Sequence of chain 1.B:
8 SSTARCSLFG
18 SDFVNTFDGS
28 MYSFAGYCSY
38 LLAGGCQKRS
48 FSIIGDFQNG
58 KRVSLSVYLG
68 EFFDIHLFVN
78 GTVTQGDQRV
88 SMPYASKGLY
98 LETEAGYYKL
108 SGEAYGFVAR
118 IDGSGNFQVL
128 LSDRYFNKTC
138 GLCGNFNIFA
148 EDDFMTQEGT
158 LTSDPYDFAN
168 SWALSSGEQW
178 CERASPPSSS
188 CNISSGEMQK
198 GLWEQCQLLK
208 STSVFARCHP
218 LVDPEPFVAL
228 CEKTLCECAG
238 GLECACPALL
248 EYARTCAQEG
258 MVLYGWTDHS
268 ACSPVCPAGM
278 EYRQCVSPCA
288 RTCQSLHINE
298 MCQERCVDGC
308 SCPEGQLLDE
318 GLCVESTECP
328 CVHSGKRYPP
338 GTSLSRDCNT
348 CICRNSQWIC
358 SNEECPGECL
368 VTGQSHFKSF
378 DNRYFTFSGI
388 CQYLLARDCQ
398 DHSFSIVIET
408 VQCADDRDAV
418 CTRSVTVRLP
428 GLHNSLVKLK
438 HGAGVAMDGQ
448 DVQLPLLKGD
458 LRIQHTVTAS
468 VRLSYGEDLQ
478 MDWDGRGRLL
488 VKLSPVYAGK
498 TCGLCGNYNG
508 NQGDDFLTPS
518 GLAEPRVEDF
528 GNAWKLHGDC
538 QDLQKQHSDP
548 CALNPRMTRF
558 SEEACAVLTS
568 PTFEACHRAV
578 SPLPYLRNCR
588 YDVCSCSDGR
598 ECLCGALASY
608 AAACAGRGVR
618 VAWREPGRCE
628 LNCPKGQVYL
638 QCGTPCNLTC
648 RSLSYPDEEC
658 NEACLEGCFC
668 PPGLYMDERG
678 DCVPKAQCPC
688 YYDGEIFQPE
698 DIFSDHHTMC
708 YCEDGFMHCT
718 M

The small molecule below binds the protein below.
Small molecule (SMILES): CC(=O)N[C@@H]1[C@@H](O)[C@H](O)[C@@H](CO)O[C@H]1O

Binding-site contacts:
Ligand atom C6 contacts residue ASN134 of chain 1.B at 4.5 Å.
Ligand atom N2 contacts residue ASN134 of chain 1.B at 2.9 Å (h-bond).
Ligand atom C2 contacts residue ASN134 of chain 1.B at 2.2 Å.
Ligand atom C3 contacts residue ASN134 of chain 1.B at 3.5 Å.
Ligand atom O6 contacts residue ASN134 of chain 1.B at 3.9 Å.
Ligand atom C1 contacts residue ASN134 of chain 1.B at 1.5 Å.
Ligand atom O7 contacts residue ASN134 of chain 1.B at 3.6 Å.
Ligand atom C5 contacts residue ASN134 of chain 1.B at 3.4 Å.
Ligand atom C4 contacts residue ASN134 of chain 1.B at 3.9 Å.
Ligand atom O5 contacts residue ASN134 of chain 1.B at 2.1 Å (h-bond).
Ligand atom O6 contacts residue PHE133 of chain 1.B at 4.0 Å.
Ligand atom C7 contacts residue ASN134 of chain 1.B at 3.5 Å.